Sequence of chain 1.B:
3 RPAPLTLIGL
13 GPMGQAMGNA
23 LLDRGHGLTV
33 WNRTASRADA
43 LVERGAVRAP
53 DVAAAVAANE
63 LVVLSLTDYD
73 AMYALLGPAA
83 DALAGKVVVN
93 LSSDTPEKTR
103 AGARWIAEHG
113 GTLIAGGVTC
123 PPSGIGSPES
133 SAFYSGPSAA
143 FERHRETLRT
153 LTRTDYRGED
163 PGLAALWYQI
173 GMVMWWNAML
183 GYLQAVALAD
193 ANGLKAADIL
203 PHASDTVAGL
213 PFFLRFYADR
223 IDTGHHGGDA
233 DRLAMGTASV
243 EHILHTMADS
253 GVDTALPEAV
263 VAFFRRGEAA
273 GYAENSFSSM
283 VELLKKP

Binding-site contacts:
Ligand atom FAB contacts residue NDP1 of chain 1.E at 4.1 Å.
Ligand atom CAD contacts residue PHE215 of chain 1.B at 3.9 Å (hydrophobic).
Ligand atom CAH contacts residue NDP1 of chain 1.E at 3.5 Å.
Ligand atom CAD contacts residue PRO123 of chain 1.A at 4.2 Å (hydrophobic).
Ligand atom CAL contacts residue MET174 of chain 1.A at 4.1 Å (hydrophobic).
Ligand atom FAB contacts residue TYR219 of chain 1.B at 3.3 Å.
Ligand atom FAA contacts residue NDP1 of chain 1.E at 3.3 Å.
Ligand atom CAM contacts residue TRP178 of chain 1.A at 3.9 Å (hydrophobic).
Ligand atom CAG contacts residue CYS122 of chain 1.A at 3.8 Å (hydrophobic).
Ligand atom CAL contacts residue TRP178 of chain 1.A at 4.1 Å (hydrophobic).
Ligand atom CAK contacts residue TRP177 of chain 1.A at 3.7 Å (hydrophobic).
Ligand atom FAA contacts residue MET174 of chain 1.A at 3.3 Å.
Ligand atom FAB contacts residue ASP233 of chain 1.B at 3.4 Å.
Ligand atom CAM contacts residue NDP1 of chain 1.E at 3.8 Å.
Ligand atom CAD contacts residue TRP177 of chain 1.A at 3.9 Å (hydrophobic).
Ligand atom CAJ contacts residue NDP1 of chain 1.E at 3.4 Å.
Ligand atom CAF contacts residue TRP177 of chain 1.A at 4.3 Å (hydrophobic).
Ligand atom CAI contacts residue NDP1 of chain 1.E at 3.5 Å.
Ligand atom CAJ contacts residue TRP177 of chain 1.A at 3.5 Å (hydrophobic).
Ligand atom FAB contacts residue PHE279 of chain 1.B at 3.9 Å.
Ligand atom FAA contacts residue TYR170 of chain 1.A at 2.9 Å.
Ligand atom CAI contacts residue TYR170 of chain 1.A at 4.1 Å (hydrophobic).
Ligand atom NAC contacts residue MET174 of chain 1.A at 4.2 Å.
Ligand atom CAI contacts residue MET174 of chain 1.A at 3.7 Å (hydrophobic).
Ligand atom CAE contacts residue TRP177 of chain 1.A at 3.9 Å (hydrophobic).
Ligand atom CAK contacts residue ASP233 of chain 1.B at 4.2 Å.
Ligand atom CAH contacts residue TRP177 of chain 1.A at 4.1 Å (hydrophobic).
Ligand atom FAB contacts residue TRP177 of chain 1.A at 3.8 Å.
Ligand atom CAH contacts residue MET174 of chain 1.A at 4.3 Å (hydrophobic).
Ligand atom CAF contacts residue NDP1 of chain 1.E at 3.9 Å.
Ligand atom CAM contacts residue ASP233 of chain 1.B at 4.2 Å.
Ligand atom CAL contacts residue MET237 of chain 1.B at 4.1 Å (hydrophobic).
Ligand atom CAE contacts residue PRO123 of chain 1.A at 4.3 Å (hydrophobic).
Ligand atom CAG contacts residue THR121 of chain 1.A at 3.6 Å.
Ligand atom CAM contacts residue MET237 of chain 1.B at 4.0 Å (hydrophobic).
Ligand atom CAG contacts residue PRO123 of chain 1.A at 4.3 Å (hydrophobic).
Ligand atom CAL contacts residue NDP1 of chain 1.E at 3.7 Å.
Ligand atom CAK contacts residue NDP1 of chain 1.E at 3.5 Å.
Ligand atom NAC contacts residue NDP1 of chain 1.E at 3.6 Å.
Ligand atom CAE contacts residue PHE215 of chain 1.B at 4.1 Å (hydrophobic).

A small-molecule ligand and the protein it binds are described below.
Small molecule (SMILES): Fc1ccc(F)c(C2=NCCC2)c1

Sequence of chain 1.A:
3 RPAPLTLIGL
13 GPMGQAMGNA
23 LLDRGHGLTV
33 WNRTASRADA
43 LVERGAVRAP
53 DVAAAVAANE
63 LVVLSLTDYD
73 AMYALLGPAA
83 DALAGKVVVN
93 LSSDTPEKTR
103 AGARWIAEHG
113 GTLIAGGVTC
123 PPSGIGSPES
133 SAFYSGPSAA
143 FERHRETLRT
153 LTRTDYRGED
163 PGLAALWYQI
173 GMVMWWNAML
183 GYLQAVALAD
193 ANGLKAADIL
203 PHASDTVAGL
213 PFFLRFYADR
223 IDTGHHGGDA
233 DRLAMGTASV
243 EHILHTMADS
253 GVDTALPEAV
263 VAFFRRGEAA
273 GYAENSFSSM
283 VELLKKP